This small molecule binds to this protein.
Small molecule (SMILES): Cc1noc(C)c1-c1cc(-c2c(C)noc2C)c2cccnc2c1

Binding-site contacts:
Ligand atom N21 contacts residue GLN12 of chain 1.A at 2.4 Å (h-bond).
Ligand atom N21 contacts residue LEU119 of chain 1.A at 3.0 Å.
Ligand atom C16 contacts residue LYS16 of chain 1.A at 4.0 Å.
Ligand atom O20 contacts residue LEU119 of chain 1.A at 4.0 Å.
Ligand atom C17 contacts residue GLN12 of chain 1.A at 3.5 Å.
Ligand atom C24 contacts residue GLN12 of chain 1.A at 4.4 Å.
Ligand atom O20 contacts residue ASN9 of chain 1.A at 3.6 Å.
Ligand atom C23 contacts residue LEU119 of chain 1.A at 3.4 Å (hydrophobic).
Ligand atom C18 contacts residue GLN12 of chain 1.A at 3.1 Å.
Ligand atom N21 contacts residue ASN9 of chain 1.A at 3.8 Å.
Ligand atom C04 contacts residue GLN12 of chain 1.A at 4.2 Å.
Ligand atom C16 contacts residue GLN12 of chain 1.A at 4.2 Å.
Ligand atom C22 contacts residue LEU119 of chain 1.A at 3.6 Å (hydrophobic).
Ligand atom C22 contacts residue GLN12 of chain 1.A at 2.5 Å.
Ligand atom C05 contacts residue GLN12 of chain 1.A at 4.1 Å.
Ligand atom O20 contacts residue GLN12 of chain 1.A at 2.9 Å (h-bond).
Ligand atom C19 contacts residue GLN12 of chain 1.A at 3.3 Å.
Ligand atom C23 contacts residue GLN12 of chain 1.A at 3.1 Å.

Sequence of chain 1.A:
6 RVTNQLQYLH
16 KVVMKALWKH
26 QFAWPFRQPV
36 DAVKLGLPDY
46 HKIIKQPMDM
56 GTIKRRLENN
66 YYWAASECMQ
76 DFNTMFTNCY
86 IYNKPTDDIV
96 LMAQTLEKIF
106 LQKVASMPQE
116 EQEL